Binding-site contacts:
Ligand atom C7 contacts residue ASP171 of chain 1.P at 3.3 Å.
Ligand atom N3 contacts residue CYS173 of chain 1.P at 3.2 Å (h-bond).
Ligand atom C4 contacts residue PHE193 of chain 1.P at 4.1 Å (hydrophobic).
Ligand atom C1 contacts residue CYS173 of chain 1.P at 4.5 Å (hydrophobic).
Ligand atom C7 contacts residue CYS173 of chain 1.P at 3.9 Å (hydrophobic).
Ligand atom N3 contacts residue SER172 of chain 1.P at 2.4 Å (h-bond).
Ligand atom C6 contacts residue ASN174 of chain 1.P at 3.2 Å.
Ligand atom N2 contacts residue ASP171 of chain 1.P at 3.0 Å (salt-bridge).
Ligand atom C4 contacts residue GLY194 of chain 1.P at 4.0 Å.
Ligand atom N2 contacts residue GLY194 of chain 1.P at 4.0 Å.
Ligand atom C2 contacts residue SER192 of chain 1.P at 3.3 Å.
Ligand atom C5 contacts residue CYS198 of chain 1.P at 3.5 Å (hydrophobic).
Ligand atom C2 contacts residue VAL191 of chain 1.P at 4.5 Å (hydrophobic).
Ligand atom C1 contacts residue SER177 of chain 1.P at 4.1 Å.
Ligand atom C7 contacts residue CYS198 of chain 1.P at 4.1 Å (hydrophobic).
Ligand atom N2 contacts residue SER172 of chain 1.P at 3.6 Å.
Ligand atom N3 contacts residue ASP171 of chain 1.P at 2.9 Å (salt-bridge).
Ligand atom C5 contacts residue CYS173 of chain 1.P at 3.4 Å (hydrophobic).
Ligand atom C4 contacts residue CYS173 of chain 1.P at 3.9 Å (hydrophobic).
Ligand atom C3 contacts residue PHE193 of chain 1.P at 3.1 Å (hydrophobic).
Ligand atom C7 contacts residue SER172 of chain 1.P at 3.1 Å.
Ligand atom C4 contacts residue CYS198 of chain 1.P at 4.3 Å (hydrophobic).
Ligand atom C5 contacts residue ASN174 of chain 1.P at 3.3 Å.
Ligand atom C1 contacts residue ASN174 of chain 1.P at 4.3 Å.
Ligand atom C1 contacts residue SER192 of chain 1.P at 4.2 Å.
Ligand atom C4 contacts residue SER172 of chain 1.P at 4.1 Å.
Ligand atom C3 contacts residue SER192 of chain 1.P at 4.3 Å.
Ligand atom C2 contacts residue GLY194 of chain 1.P at 3.9 Å.
Ligand atom C6 contacts residue CYS173 of chain 1.P at 3.6 Å (hydrophobic).
Ligand atom N2 contacts residue CYS198 of chain 1.P at 3.9 Å.
Ligand atom C3 contacts residue GLY194 of chain 1.P at 3.5 Å.
Ligand atom C2 contacts residue PHE193 of chain 1.P at 3.0 Å (hydrophobic).
Ligand atom C5 contacts residue SER172 of chain 1.P at 4.4 Å.
Ligand atom N1 contacts residue SER177 of chain 1.P at 3.4 Å (h-bond).
Ligand atom N1 contacts residue SER192 of chain 1.P at 4.1 Å.
Ligand atom C2 contacts residue SER177 of chain 1.P at 4.3 Å.
Ligand atom N2 contacts residue LYS195 of chain 1.P at 3.8 Å.
Ligand atom N1 contacts residue ASN174 of chain 1.P at 4.4 Å.
Ligand atom C3 contacts residue VAL191 of chain 1.P at 4.4 Å (hydrophobic).
Ligand atom C1 contacts residue PHE193 of chain 1.P at 4.2 Å (hydrophobic).

Sequence of chain 1.P:
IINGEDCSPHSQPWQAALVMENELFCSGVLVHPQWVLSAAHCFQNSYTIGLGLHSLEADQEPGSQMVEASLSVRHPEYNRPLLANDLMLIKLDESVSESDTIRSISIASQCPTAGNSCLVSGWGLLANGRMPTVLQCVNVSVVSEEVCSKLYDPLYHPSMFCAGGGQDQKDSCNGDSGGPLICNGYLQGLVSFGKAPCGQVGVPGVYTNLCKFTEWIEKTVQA

The protein below binds the small molecule below.
Small molecule (SMILES): NC(=[NH2+])c1ccc(N)cc1